Binding-site contacts:
Ligand atom C6 contacts residue VAL157 of chain 1.A at 3.5 Å (hydrophobic).
Ligand atom OAC contacts residue ASN110 of chain 1.A at 3.3 Å (h-bond).
Ligand atom CAM contacts residue SER108 of chain 1.A at 4.0 Å.
Ligand atom OAC contacts residue THR111 of chain 1.A at 3.5 Å (h-bond).
Ligand atom N7 contacts residue LYS135 of chain 1.A at 3.4 Å (salt-bridge).
Ligand atom C6 contacts residue PHE156 of chain 1.A at 3.6 Å (hydrophobic).
Ligand atom C2 contacts residue ASP163 of chain 1.A at 3.3 Å.
Ligand atom N1 contacts residue ILE162 of chain 1.A at 3.5 Å.
Ligand atom N7 contacts residue ARG138 of chain 1.A at 3.5 Å (salt-bridge).
Ligand atom C2 contacts residue VAL157 of chain 1.A at 3.8 Å (hydrophobic).
Ligand atom OAF contacts residue SER108 of chain 1.A at 2.6 Å (h-bond).
Ligand atom C6 contacts residue ILE105 of chain 1.A at 3.8 Å (hydrophobic).
Ligand atom N1 contacts residue VAL157 of chain 1.A at 2.8 Å (h-bond).
Ligand atom C2 contacts residue ILE162 of chain 1.A at 3.5 Å (hydrophobic).
Ligand atom PAZ contacts residue ASP107 of chain 1.A at 3.7 Å.
Ligand atom C5 contacts residue ILE105 of chain 1.A at 3.8 Å (hydrophobic).
Ligand atom OAE contacts residue SER73 of chain 1.A at 3.2 Å.
Ligand atom O6 contacts residue GLU155 of chain 1.A at 3.5 Å (salt-bridge).
Ligand atom O6 contacts residue VAL157 of chain 1.A at 2.9 Å (h-bond).
Ligand atom OAG contacts residue ASP107 of chain 1.A at 4.0 Å.
Ligand atom OAF contacts residue ILE106 of chain 1.A at 3.7 Å.
Ligand atom C2 contacts residue PHE156 of chain 1.A at 3.6 Å (hydrophobic).
Ligand atom OAB contacts residue SER73 of chain 1.A at 3.1 Å.
Ligand atom PAZ contacts residue GLY109 of chain 1.A at 3.4 Å.
Ligand atom N1 contacts residue ASP163 of chain 1.A at 4.1 Å.
Ligand atom PAZ contacts residue SER108 of chain 1.A at 3.8 Å.
Ligand atom OAF contacts residue GLY109 of chain 1.A at 2.3 Å (h-bond).
Ligand atom O6 contacts residue LYS135 of chain 1.A at 3.4 Å (salt-bridge).
Ligand atom OAC contacts residue GLY109 of chain 1.A at 3.4 Å (h-bond).
Ligand atom OAG contacts residue ILE105 of chain 1.A at 3.3 Å (h-bond).
Ligand atom OAF contacts residue ASP107 of chain 1.A at 2.6 Å (salt-bridge).
Ligand atom N1 contacts residue PHE156 of chain 1.A at 3.3 Å.
Ligand atom O6 contacts residue PHE156 of chain 1.A at 3.5 Å.
Ligand atom PAY contacts residue SER73 of chain 1.A at 3.8 Å.
Ligand atom C8 contacts residue ARG138 of chain 1.A at 3.1 Å.
Ligand atom CAM contacts residue ASP107 of chain 1.A at 3.5 Å.
Ligand atom C8 contacts residue ASP107 of chain 1.A at 4.0 Å.
Ligand atom OAD contacts residue ASP163 of chain 1.A at 3.9 Å.
Ligand atom OAC contacts residue SER108 of chain 1.A at 3.3 Å (h-bond).
Ligand atom OAG contacts residue GLU103 of chain 1.A at 3.8 Å.

This protein binds this small molecule.
Small molecule (SMILES): O=c1[nH]cnc2c1ncn2CC(COCP(=O)(O)O)COCP(=O)(O)O

Sequence of chain 1.A:
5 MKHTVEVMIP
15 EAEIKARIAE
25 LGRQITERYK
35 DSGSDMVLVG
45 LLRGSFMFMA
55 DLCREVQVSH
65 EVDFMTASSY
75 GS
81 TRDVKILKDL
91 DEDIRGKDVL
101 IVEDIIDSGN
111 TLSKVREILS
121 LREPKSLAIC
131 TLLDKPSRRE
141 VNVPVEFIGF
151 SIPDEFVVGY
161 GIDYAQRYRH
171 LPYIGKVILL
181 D